Sequence of chain 1.D:
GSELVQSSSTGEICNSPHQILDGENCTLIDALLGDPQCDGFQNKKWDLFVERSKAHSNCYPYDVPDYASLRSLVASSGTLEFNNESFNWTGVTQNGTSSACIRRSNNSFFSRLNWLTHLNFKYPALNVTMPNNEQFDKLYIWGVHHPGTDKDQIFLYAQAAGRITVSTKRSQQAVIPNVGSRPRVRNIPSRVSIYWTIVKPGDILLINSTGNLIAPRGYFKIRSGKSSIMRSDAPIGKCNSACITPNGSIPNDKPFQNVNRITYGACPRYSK

Binding-site contacts:
Ligand atom C4 contacts residue GLN97 of chain 1.D at 4.5 Å.
Ligand atom C8 contacts residue GLN97 of chain 1.D at 3.6 Å.
Ligand atom C3 contacts residue GLN97 of chain 1.D at 3.7 Å.
Ligand atom C5 contacts residue GLN97 of chain 1.D at 4.5 Å.
Ligand atom C7 contacts residue GLN97 of chain 1.D at 4.3 Å.
Ligand atom O5 contacts residue ARG220 of chain 1.D at 3.9 Å.
Ligand atom O7 contacts residue ASN98 of chain 1.D at 3.6 Å.
Ligand atom N2 contacts residue GLN97 of chain 1.D at 3.6 Å.
Ligand atom C1 contacts residue ARG220 of chain 1.D at 4.2 Å.
Ligand atom N2 contacts residue ASN98 of chain 1.D at 2.5 Å (h-bond).
Ligand atom C2 contacts residue ASN98 of chain 1.D at 2.2 Å.
Ligand atom C2 contacts residue GLN97 of chain 1.D at 4.2 Å.
Ligand atom C5 contacts residue ASN98 of chain 1.D at 3.7 Å.
Ligand atom C7 contacts residue ASN98 of chain 1.D at 3.3 Å.
Ligand atom C5 contacts residue ARG220 of chain 1.D at 4.2 Å.
Ligand atom C3 contacts residue ASN98 of chain 1.D at 3.6 Å.
Ligand atom C1 contacts residue GLN97 of chain 1.D at 4.0 Å.
Ligand atom C8 contacts residue ASN98 of chain 1.D at 4.3 Å.
Ligand atom C1 contacts residue ASN98 of chain 1.D at 1.4 Å.
Ligand atom C4 contacts residue ASN98 of chain 1.D at 4.1 Å.
Ligand atom O5 contacts residue ASN98 of chain 1.D at 2.4 Å (h-bond).

A protein and the small-molecule ligand that binds it are described below.
Small molecule (SMILES): CC(=O)N[C@@H]1[C@@H](O)[C@H](O)[C@@H](CO)O[C@H]1O